Sequence of chain 1.C:
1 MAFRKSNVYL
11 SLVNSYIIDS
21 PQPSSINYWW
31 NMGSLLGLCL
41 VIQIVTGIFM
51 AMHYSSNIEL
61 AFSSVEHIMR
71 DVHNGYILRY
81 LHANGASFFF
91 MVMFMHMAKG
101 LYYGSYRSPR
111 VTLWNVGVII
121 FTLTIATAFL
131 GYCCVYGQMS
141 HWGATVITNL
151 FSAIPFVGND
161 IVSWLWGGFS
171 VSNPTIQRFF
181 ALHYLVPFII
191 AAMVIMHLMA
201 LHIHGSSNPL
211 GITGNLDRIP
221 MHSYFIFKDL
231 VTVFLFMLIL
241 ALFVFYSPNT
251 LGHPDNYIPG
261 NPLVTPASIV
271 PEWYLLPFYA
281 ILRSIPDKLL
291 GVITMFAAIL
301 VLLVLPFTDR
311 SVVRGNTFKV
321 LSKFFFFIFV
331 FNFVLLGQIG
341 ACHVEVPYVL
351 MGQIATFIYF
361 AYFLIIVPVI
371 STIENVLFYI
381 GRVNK

Sequence of chain 1.P:
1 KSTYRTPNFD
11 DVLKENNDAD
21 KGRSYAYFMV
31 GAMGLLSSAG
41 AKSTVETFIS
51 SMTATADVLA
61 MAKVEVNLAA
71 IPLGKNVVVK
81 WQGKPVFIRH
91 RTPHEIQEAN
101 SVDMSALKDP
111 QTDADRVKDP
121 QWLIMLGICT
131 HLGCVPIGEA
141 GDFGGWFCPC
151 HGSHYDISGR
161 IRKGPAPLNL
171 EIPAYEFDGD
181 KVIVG

A protein and the small-molecule ligand that binds it are described below.
Small molecule (SMILES): C/C=C(C)/C=C/C=C[C@H](OC)[C@@H](C)[C@@H](OC)[C@@H](C)CCc1oc2c(O)c(OC)cc(OC)c2c(=O)c1C

Binding-site contacts:
Ligand atom O7 contacts residue GLY143 of chain 1.C at 3.6 Å.
Ligand atom C24 contacts residue ILE125 of chain 1.C at 3.4 Å (hydrophobic).
Ligand atom C23 contacts residue MET295 of chain 1.C at 3.3 Å (hydrophobic).
Ligand atom C8 contacts residue GLU272 of chain 1.C at 3.8 Å.
Ligand atom C26 contacts residue LEU165 of chain 1.C at 3.6 Å (hydrophobic).
Ligand atom C4A contacts residue PRO271 of chain 1.C at 3.8 Å (hydrophobic).
Ligand atom C5M contacts residue CYS150 of chain 1.P at 3.7 Å (hydrophobic).
Ligand atom O8 contacts residue ILE147 of chain 1.C at 3.7 Å.
Ligand atom O1 contacts residue ILE147 of chain 1.C at 3.6 Å.
Ligand atom C25 contacts residue ILE125 of chain 1.C at 3.7 Å (hydrophobic).
Ligand atom C8A contacts residue ILE147 of chain 1.C at 3.8 Å (hydrophobic).
Ligand atom O5 contacts residue VAL146 of chain 1.C at 3.4 Å.
Ligand atom O5 contacts residue TYR279 of chain 1.C at 3.5 Å.
Ligand atom C15 contacts residue ILE147 of chain 1.C at 3.6 Å (hydrophobic).
Ligand atom C5M contacts residue TYR279 of chain 1.C at 3.1 Å (hydrophobic).
Ligand atom O8 contacts residue GLU272 of chain 1.C at 2.8 Å (salt-bridge).
Ligand atom C7M contacts residue PRO271 of chain 1.C at 3.8 Å (hydrophobic).
Ligand atom C25 contacts residue ALA126 of chain 1.C at 3.6 Å (hydrophobic).
Ligand atom C6 contacts residue PRO271 of chain 1.C at 3.8 Å (hydrophobic).
Ligand atom C23 contacts residue PHE296 of chain 1.C at 3.7 Å (hydrophobic).
Ligand atom C3 contacts residue TYR279 of chain 1.C at 3.7 Å (hydrophobic).
Ligand atom O8 contacts residue PRO271 of chain 1.C at 3.8 Å.
Ligand atom C4A contacts residue TYR279 of chain 1.C at 3.8 Å (hydrophobic).
Ligand atom C7M contacts residue VAL270 of chain 1.C at 3.6 Å (hydrophobic).
Ligand atom O8 contacts residue LEU275 of chain 1.C at 3.7 Å.
Ligand atom C7 contacts residue PRO271 of chain 1.C at 3.7 Å (hydrophobic).
Ligand atom O5 contacts residue HIS151 of chain 1.P at 3.6 Å (h-bond).
Ligand atom C8A contacts residue PRO271 of chain 1.C at 3.8 Å (hydrophobic).
Ligand atom O4 contacts residue HIS151 of chain 1.P at 2.8 Å (h-bond).
Ligand atom C22 contacts residue PHE278 of chain 1.C at 3.6 Å (hydrophobic).
Ligand atom O4 contacts residue TYR279 of chain 1.C at 3.1 Å.
Ligand atom O7 contacts residue PRO271 of chain 1.C at 3.7 Å.
Ligand atom C3M contacts residue MET295 of chain 1.C at 3.6 Å (hydrophobic).
Ligand atom C8 contacts residue PRO271 of chain 1.C at 3.6 Å (hydrophobic).
Ligand atom C4 contacts residue TYR279 of chain 1.C at 3.2 Å (hydrophobic).
Ligand atom C5 contacts residue PRO271 of chain 1.C at 3.8 Å (hydrophobic).
Ligand atom C17 contacts residue PHE129 of chain 1.C at 3.7 Å (hydrophobic).
Ligand atom C25 contacts residue THR122 of chain 1.C at 3.7 Å.
Ligand atom O4 contacts residue VAL146 of chain 1.C at 3.5 Å.
Ligand atom O7 contacts residue GLU272 of chain 1.C at 3.2 Å (salt-bridge).